Sequence of chain 1.A:
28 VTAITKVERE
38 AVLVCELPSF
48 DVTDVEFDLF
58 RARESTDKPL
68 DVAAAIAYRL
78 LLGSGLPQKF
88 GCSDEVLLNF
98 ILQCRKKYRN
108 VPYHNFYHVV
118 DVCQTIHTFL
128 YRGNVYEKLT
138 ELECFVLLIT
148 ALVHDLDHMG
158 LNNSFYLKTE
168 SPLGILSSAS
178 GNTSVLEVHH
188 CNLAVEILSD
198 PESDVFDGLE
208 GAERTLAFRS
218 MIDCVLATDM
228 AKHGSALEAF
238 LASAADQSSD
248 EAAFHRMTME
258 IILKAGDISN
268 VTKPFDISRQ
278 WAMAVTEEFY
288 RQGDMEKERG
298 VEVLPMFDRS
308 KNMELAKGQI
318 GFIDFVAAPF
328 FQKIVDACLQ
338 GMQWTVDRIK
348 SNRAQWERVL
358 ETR

Binding-site contacts:
Ligand atom C7 contacts residue GLN316 of chain 1.A at 3.8 Å.
Ligand atom C5 contacts residue PHE319 of chain 1.A at 3.8 Å (hydrophobic).
Ligand atom O3 contacts residue VAL282 of chain 1.A at 3.8 Å.
Ligand atom C14 contacts residue PHE319 of chain 1.A at 4.0 Å (hydrophobic).
Ligand atom C8 contacts residue GLN316 of chain 1.A at 3.7 Å.
Ligand atom C28 contacts residue GLY315 of chain 1.A at 3.9 Å.
Ligand atom C11 contacts residue VAL282 of chain 1.A at 3.9 Å (hydrophobic).
Ligand atom O3 contacts residue GLN316 of chain 1.A at 3.5 Å (h-bond).
Ligand atom C3 contacts residue PHE319 of chain 1.A at 3.8 Å (hydrophobic).
Ligand atom C20 contacts residue MET227 of chain 1.A at 3.9 Å (hydrophobic).
Ligand atom N1 contacts residue MET303 of chain 1.A at 3.0 Å.
Ligand atom C12 contacts residue ASN267 of chain 1.A at 3.3 Å.
Ligand atom C6 contacts residue MET303 of chain 1.A at 2.8 Å (hydrophobic).
Ligand atom C12 contacts residue ALA279 of chain 1.A at 3.8 Å (hydrophobic).
Ligand atom N1 contacts residue GLY315 of chain 1.A at 3.6 Å.
Ligand atom C4 contacts residue MET303 of chain 1.A at 3.3 Å (hydrophobic).
Ligand atom C24 contacts residue ASP264 of chain 1.A at 3.7 Å.
Ligand atom O2 contacts residue GLN316 of chain 1.A at 3.3 Å (h-bond).
Ligand atom O2 contacts residue GLY315 of chain 1.A at 3.5 Å.
Ligand atom C7 contacts residue GLY315 of chain 1.A at 3.9 Å.
Ligand atom C5 contacts residue MET303 of chain 1.A at 2.6 Å (hydrophobic).
Ligand atom C28 contacts residue PHE319 of chain 1.A at 3.9 Å (hydrophobic).
Ligand atom C9 contacts residue VAL282 of chain 1.A at 4.0 Å (hydrophobic).
Ligand atom C16 contacts residue PHE319 of chain 1.A at 3.9 Å (hydrophobic).
Ligand atom C26 contacts residue MET227 of chain 1.A at 3.9 Å (hydrophobic).
Ligand atom C26 contacts residue ILE265 of chain 1.A at 3.8 Å (hydrophobic).
Ligand atom C28 contacts residue MET303 of chain 1.A at 3.7 Å (hydrophobic).
Ligand atom C9 contacts residue GLN316 of chain 1.A at 3.8 Å.
Ligand atom C25 contacts residue ASP264 of chain 1.A at 3.5 Å.
Ligand atom C25 contacts residue MET227 of chain 1.A at 3.5 Å (hydrophobic).
Ligand atom C15 contacts residue PHE319 of chain 1.A at 4.0 Å (hydrophobic).
Ligand atom C8 contacts residue MET303 of chain 1.A at 3.9 Å (hydrophobic).
Ligand atom C21 contacts residue MET227 of chain 1.A at 3.8 Å (hydrophobic).
Ligand atom C7 contacts residue MET303 of chain 1.A at 3.7 Å (hydrophobic).
Ligand atom C10 contacts residue VAL282 of chain 1.A at 4.0 Å (hydrophobic).
Ligand atom C4 contacts residue PHE319 of chain 1.A at 3.5 Å (hydrophobic).
Ligand atom C12 contacts residue VAL282 of chain 1.A at 3.9 Å (hydrophobic).
Ligand atom C24 contacts residue MET227 of chain 1.A at 3.8 Å (hydrophobic).
Ligand atom O4 contacts residue MET227 of chain 1.A at 3.3 Å.
Ligand atom C13 contacts residue ASN267 of chain 1.A at 3.8 Å.

The small molecule below binds the protein below.
Small molecule (SMILES): COc1cccc(NC(=O)C#Cc2cc(C3=NN(C(C)C)C(=O)[C@@H]4CC=CC[C@H]34)ccc2OC)c1